A small-molecule ligand and the protein it binds are described below.
Small molecule (SMILES): c1cnc2cc3c(cc2n1)[C@@H]1CNC[C@H]3C1

Sequence of chain 1.C:
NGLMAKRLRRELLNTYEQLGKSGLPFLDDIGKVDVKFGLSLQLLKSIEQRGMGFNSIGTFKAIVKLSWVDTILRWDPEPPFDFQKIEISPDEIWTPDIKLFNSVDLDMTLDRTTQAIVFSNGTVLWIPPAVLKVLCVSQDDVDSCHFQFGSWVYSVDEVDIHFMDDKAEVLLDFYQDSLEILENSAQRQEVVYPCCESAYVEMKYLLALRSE

Sequence of chain 1.B:
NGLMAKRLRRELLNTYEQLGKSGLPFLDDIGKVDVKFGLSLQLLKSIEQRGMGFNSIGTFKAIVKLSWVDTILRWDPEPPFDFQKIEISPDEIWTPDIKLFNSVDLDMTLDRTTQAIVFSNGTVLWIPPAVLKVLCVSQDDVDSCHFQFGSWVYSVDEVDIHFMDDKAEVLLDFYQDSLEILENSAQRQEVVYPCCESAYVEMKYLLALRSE

Binding-site contacts:
Ligand atom C12 contacts residue ILE118 of chain 1.C at 4.0 Å (hydrophobic).
Ligand atom C06 contacts residue TYR201 of chain 1.B at 4.1 Å (hydrophobic).
Ligand atom C09 contacts residue ILE128 of chain 1.C at 3.9 Å (hydrophobic).
Ligand atom C05 contacts residue TYR194 of chain 1.B at 3.9 Å (hydrophobic).
Ligand atom C09 contacts residue CYS197 of chain 1.B at 4.1 Å (hydrophobic).
Ligand atom C12 contacts residue VAL154 of chain 1.B at 3.9 Å (hydrophobic).
Ligand atom C09 contacts residue TYR201 of chain 1.B at 4.2 Å (hydrophobic).
Ligand atom C05 contacts residue CYS196 of chain 1.B at 4.0 Å (hydrophobic).
Ligand atom C06 contacts residue CYS196 of chain 1.B at 4.2 Å (hydrophobic).
Ligand atom C11 contacts residue LEU126 of chain 1.C at 4.2 Å (hydrophobic).
Ligand atom N13 contacts residue TRP153 of chain 1.B at 4.1 Å.
Ligand atom N10 contacts residue TYR201 of chain 1.B at 4.0 Å.
Ligand atom C08 contacts residue TRP153 of chain 1.B at 3.7 Å (hydrophobic).
Ligand atom N02 contacts residue TYR201 of chain 1.B at 4.3 Å.
Ligand atom C15 contacts residue TRP153 of chain 1.B at 3.5 Å (hydrophobic).
Ligand atom C12 contacts residue ILE128 of chain 1.C at 4.0 Å (hydrophobic).
Ligand atom C15 contacts residue ILE128 of chain 1.C at 3.7 Å (hydrophobic).
Ligand atom C12 contacts residue LEU126 of chain 1.C at 4.0 Å (hydrophobic).
Ligand atom C09 contacts residue TRP153 of chain 1.B at 3.7 Å (hydrophobic).
Ligand atom N13 contacts residue ILE128 of chain 1.C at 3.5 Å.
Ligand atom C14 contacts residue ILE128 of chain 1.C at 3.5 Å (hydrophobic).
Ligand atom C08 contacts residue CYS197 of chain 1.B at 3.5 Å (hydrophobic).
Ligand atom C04 contacts residue TRP153 of chain 1.B at 4.1 Å (hydrophobic).
Ligand atom C05 contacts residue PHE175 of chain 1.C at 4.0 Å (hydrophobic).
Ligand atom N02 contacts residue TRP153 of chain 1.B at 2.6 Å (h-bond).
Ligand atom C06 contacts residue CYS197 of chain 1.B at 4.0 Å (hydrophobic).
Ligand atom C08 contacts residue TYR201 of chain 1.B at 3.5 Å (hydrophobic).
Ligand atom N02 contacts residue SER152 of chain 1.B at 3.7 Å.
Ligand atom C11 contacts residue ILE118 of chain 1.C at 3.4 Å (hydrophobic).
Ligand atom C01 contacts residue TRP153 of chain 1.B at 3.6 Å (hydrophobic).
Ligand atom N13 contacts residue VAL154 of chain 1.B at 4.0 Å.
Ligand atom C14 contacts residue TRP153 of chain 1.B at 3.6 Å (hydrophobic).
Ligand atom C01 contacts residue TYR194 of chain 1.B at 3.9 Å (hydrophobic).
Ligand atom C06 contacts residue TRP153 of chain 1.B at 4.3 Å (hydrophobic).
Ligand atom C07 contacts residue TRP153 of chain 1.B at 3.6 Å (hydrophobic).
Ligand atom C03 contacts residue TRP153 of chain 1.B at 3.5 Å (hydrophobic).
Ligand atom C01 contacts residue TYR201 of chain 1.B at 3.6 Å (hydrophobic).
Ligand atom C07 contacts residue CYS197 of chain 1.B at 3.8 Å (hydrophobic).
Ligand atom C16 contacts residue TRP153 of chain 1.B at 3.5 Å (hydrophobic).
Ligand atom C06 contacts residue TYR194 of chain 1.B at 3.8 Å (hydrophobic).